Sequence of chain 1.A:
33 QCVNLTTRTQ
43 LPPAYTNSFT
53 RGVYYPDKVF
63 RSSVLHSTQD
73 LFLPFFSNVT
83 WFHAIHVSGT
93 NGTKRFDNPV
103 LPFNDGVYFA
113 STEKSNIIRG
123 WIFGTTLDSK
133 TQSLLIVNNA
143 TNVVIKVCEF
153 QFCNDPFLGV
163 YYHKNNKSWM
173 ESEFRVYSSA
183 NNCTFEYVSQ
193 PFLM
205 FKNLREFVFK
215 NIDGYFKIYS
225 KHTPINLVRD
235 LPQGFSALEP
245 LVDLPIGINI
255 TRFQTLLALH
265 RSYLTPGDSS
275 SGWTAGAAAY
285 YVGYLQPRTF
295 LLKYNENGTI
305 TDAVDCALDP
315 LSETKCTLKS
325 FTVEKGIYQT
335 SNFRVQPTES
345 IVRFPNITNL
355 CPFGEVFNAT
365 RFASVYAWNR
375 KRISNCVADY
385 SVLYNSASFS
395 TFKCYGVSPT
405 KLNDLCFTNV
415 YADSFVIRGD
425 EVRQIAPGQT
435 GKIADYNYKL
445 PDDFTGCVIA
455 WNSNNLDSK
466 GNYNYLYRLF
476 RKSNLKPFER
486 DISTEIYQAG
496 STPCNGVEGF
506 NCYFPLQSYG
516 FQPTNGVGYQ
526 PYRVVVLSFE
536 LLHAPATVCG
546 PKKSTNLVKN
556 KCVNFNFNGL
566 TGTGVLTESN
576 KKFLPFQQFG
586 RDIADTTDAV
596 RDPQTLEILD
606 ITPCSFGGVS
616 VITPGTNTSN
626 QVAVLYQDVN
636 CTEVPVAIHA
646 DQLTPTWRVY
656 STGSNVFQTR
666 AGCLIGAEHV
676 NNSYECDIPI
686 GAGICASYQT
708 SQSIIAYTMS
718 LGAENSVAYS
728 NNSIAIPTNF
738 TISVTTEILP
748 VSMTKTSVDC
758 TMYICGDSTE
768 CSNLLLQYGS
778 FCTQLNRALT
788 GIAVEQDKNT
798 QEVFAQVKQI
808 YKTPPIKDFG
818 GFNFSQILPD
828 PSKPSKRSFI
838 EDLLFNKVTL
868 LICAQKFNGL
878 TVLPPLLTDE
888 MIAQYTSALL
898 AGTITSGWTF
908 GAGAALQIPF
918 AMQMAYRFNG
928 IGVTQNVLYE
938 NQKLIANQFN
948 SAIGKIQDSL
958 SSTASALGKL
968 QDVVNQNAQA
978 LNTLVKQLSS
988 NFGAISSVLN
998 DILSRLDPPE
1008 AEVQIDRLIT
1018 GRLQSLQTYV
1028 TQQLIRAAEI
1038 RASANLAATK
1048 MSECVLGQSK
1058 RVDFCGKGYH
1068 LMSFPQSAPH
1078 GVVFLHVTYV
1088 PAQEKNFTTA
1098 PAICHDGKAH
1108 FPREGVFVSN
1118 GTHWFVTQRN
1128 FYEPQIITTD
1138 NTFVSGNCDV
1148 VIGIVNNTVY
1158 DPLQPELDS

A protein and the small-molecule ligand that binds it are described below.
Small molecule (SMILES): CC(=O)N[C@@H]1[C@@H](O)[C@H](O)[C@@H](CO)O[C@H]1O

Binding-site contacts:
Ligand atom C7 contacts residue ASN362 of chain 1.A at 3.4 Å.
Ligand atom C1 contacts residue ASN362 of chain 1.A at 2.9 Å.
Ligand atom C8 contacts residue ASN362 of chain 1.A at 4.5 Å.
Ligand atom O5 contacts residue ASN362 of chain 1.A at 3.6 Å (h-bond).
Ligand atom O7 contacts residue ASN362 of chain 1.A at 3.2 Å (h-bond).
Ligand atom C2 contacts residue ASN362 of chain 1.A at 3.1 Å.
Ligand atom C8 contacts residue SER392 of chain 1.A at 3.8 Å.
Ligand atom N2 contacts residue ASN362 of chain 1.A at 3.4 Å (h-bond).